Binding-site contacts:
Ligand atom C5 contacts residue THR394 of chain 1.M at 4.3 Å.
Ligand atom C3 contacts residue THR394 of chain 1.M at 2.6 Å.
Ligand atom O8 contacts residue THR394 of chain 1.M at 2.4 Å (h-bond).
Ligand atom O1A contacts residue THR394 of chain 1.M at 2.4 Å (h-bond).
Ligand atom C2 contacts residue THR394 of chain 1.M at 1.4 Å.
Ligand atom O8 contacts residue SER437 of chain 1.M at 4.2 Å.
Ligand atom C1 contacts residue THR394 of chain 1.M at 1.9 Å.
Ligand atom O8 contacts residue ALA439 of chain 1.M at 4.4 Å.
Ligand atom C6 contacts residue THR394 of chain 1.M at 3.5 Å.
Ligand atom O1B contacts residue THR394 of chain 1.M at 2.9 Å (h-bond).
Ligand atom O4 contacts residue THR394 of chain 1.M at 4.3 Å.
Ligand atom O8 contacts residue GLN395 of chain 1.M at 3.8 Å.
Ligand atom C9 contacts residue ALA439 of chain 1.M at 4.2 Å (hydrophobic).
Ligand atom C7 contacts residue THR394 of chain 1.M at 4.2 Å.
Ligand atom C4 contacts residue THR394 of chain 1.M at 3.8 Å.
Ligand atom C8 contacts residue THR394 of chain 1.M at 3.7 Å.
Ligand atom O1B contacts residue ALA439 of chain 1.M at 4.4 Å.
Ligand atom O6 contacts residue THR394 of chain 1.M at 2.5 Å (h-bond).

A small-molecule ligand and the protein it binds are described below.
Small molecule (SMILES): C[C@H](O)[C@H](N)[C@@H]1O[C@](O)(C(=O)O)C[C@H](O)[C@@H]1N

Sequence of chain 1.M:
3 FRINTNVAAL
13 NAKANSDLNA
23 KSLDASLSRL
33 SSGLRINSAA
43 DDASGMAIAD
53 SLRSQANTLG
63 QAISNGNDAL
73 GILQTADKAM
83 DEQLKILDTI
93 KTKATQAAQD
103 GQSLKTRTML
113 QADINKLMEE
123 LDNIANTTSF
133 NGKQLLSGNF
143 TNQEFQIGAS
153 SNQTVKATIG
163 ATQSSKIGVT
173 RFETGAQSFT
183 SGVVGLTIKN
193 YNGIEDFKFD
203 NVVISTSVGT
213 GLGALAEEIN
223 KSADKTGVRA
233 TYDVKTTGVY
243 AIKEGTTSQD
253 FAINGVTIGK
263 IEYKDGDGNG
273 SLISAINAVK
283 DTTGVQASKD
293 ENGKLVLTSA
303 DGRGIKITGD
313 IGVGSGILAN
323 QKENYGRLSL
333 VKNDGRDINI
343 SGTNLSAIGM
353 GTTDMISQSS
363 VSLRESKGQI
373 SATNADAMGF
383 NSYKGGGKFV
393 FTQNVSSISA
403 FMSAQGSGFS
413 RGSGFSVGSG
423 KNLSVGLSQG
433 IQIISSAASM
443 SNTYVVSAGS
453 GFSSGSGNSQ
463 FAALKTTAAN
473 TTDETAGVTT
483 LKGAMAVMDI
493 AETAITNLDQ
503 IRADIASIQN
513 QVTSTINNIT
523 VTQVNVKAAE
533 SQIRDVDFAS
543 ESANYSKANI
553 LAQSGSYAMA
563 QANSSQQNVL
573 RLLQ